This protein binds this small molecule.
Small molecule (SMILES): CC(=O)N[C@H]1[C@H](O[C@H]2[C@H](O)[C@@H](NC(C)=O)CO[C@@H]2CO[C@@H]2O[C@@H](C)[C@@H](O)[C@@H](O)[C@@H]2O)O[C@H](CO)[C@@H](O)[C@@H]1O

Binding-site contacts:
Ligand atom C7 contacts residue TYR313 of chain 1.C at 4.0 Å (hydrophobic).
Ligand atom O6 contacts residue VAL310 of chain 1.C at 3.9 Å.
Ligand atom C8 contacts residue VAL310 of chain 1.C at 4.2 Å (hydrophobic).
Ligand atom O7 contacts residue ASN314 of chain 1.C at 3.1 Å.
Ligand atom O7 contacts residue TYR313 of chain 1.C at 3.2 Å (h-bond).
Ligand atom O5 contacts residue ASN315 of chain 1.C at 2.4 Å (h-bond).
Ligand atom O7 contacts residue VAL310 of chain 1.C at 3.3 Å.
Ligand atom C8 contacts residue ASN315 of chain 1.C at 3.7 Å.
Ligand atom O3 contacts residue VAL310 of chain 1.C at 4.1 Å.
Ligand atom C7 contacts residue VAL310 of chain 1.C at 4.0 Å (hydrophobic).
Ligand atom C8 contacts residue TYR313 of chain 1.C at 3.5 Å (hydrophobic).
Ligand atom C5 contacts residue ASN315 of chain 1.C at 3.6 Å.
Ligand atom N2 contacts residue ASN315 of chain 1.C at 2.8 Å (h-bond).
Ligand atom C2 contacts residue ASN315 of chain 1.C at 2.5 Å.
Ligand atom C4 contacts residue ASN315 of chain 1.C at 4.2 Å.
Ligand atom C1 contacts residue ASN315 of chain 1.C at 1.4 Å.
Ligand atom C3 contacts residue ASN315 of chain 1.C at 3.8 Å.
Ligand atom C8 contacts residue ASN314 of chain 1.C at 3.5 Å.
Ligand atom C7 contacts residue ASN314 of chain 1.C at 3.6 Å.
Ligand atom O7 contacts residue ASN315 of chain 1.C at 3.7 Å.
Ligand atom C7 contacts residue ASN315 of chain 1.C at 3.6 Å.

Sequence of chain 1.C:
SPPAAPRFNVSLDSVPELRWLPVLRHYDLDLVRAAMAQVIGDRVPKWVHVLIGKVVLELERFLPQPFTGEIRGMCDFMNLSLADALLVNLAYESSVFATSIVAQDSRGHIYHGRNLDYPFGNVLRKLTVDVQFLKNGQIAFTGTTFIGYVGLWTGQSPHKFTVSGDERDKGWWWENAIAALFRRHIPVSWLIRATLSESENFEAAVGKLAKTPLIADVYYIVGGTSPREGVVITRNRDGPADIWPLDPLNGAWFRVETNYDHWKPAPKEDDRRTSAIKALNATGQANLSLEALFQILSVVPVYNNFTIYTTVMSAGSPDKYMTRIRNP